Sequence of chain 2.D:
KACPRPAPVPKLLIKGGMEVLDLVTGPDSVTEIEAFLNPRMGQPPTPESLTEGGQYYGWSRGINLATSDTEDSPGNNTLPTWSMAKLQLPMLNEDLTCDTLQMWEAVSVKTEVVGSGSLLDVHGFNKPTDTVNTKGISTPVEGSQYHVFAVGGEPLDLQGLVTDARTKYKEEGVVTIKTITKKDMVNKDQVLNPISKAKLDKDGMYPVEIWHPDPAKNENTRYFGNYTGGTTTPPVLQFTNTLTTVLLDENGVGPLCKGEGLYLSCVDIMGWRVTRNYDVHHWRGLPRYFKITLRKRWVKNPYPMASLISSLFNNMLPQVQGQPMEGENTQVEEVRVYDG

Sequence of chain 2.E:
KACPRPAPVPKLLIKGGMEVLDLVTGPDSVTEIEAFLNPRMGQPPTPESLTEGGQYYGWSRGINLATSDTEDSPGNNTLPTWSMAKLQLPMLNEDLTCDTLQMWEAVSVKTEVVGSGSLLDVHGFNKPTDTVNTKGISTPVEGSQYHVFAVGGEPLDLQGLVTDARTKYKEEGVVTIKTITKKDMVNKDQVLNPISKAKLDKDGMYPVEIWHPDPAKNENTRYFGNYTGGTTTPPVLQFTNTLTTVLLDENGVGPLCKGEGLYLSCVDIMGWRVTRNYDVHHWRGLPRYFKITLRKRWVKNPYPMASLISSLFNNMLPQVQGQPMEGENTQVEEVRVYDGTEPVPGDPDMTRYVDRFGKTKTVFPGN

The protein below binds the small molecule below.
Small molecule (SMILES): CC(=O)N[C@@H]1[C@@H](O[C@@H]2O[C@H](CO)[C@H](O)[C@H](O[C@]3(C(=O)O)C[C@H](O)[C@@H](NC(C)=O)[C@H]([C@H](O)[C@H](O)CO)O3)[C@H]2O)[C@H](O)[C@@H](CO[C@]2(C(=O)O)C[C@H](O)[C@@H](NC(C)=O)[C@H]([C@H](O)[C@H](O)CO)O2)O[C@H]1O

Binding-site contacts:
Ligand atom O4 contacts residue THR291 of chain 2.D at 3.9 Å.
Ligand atom O8 contacts residue ARG77 of chain 2.D at 3.5 Å (salt-bridge).
Ligand atom C3 contacts residue GLY78 of chain 2.D at 3.8 Å.
Ligand atom C4 contacts residue TYR72 of chain 2.D at 3.4 Å (hydrophobic).
Ligand atom C8 contacts residue ARG77 of chain 2.D at 4.2 Å.
Ligand atom C11 contacts residue TYR72 of chain 2.D at 4.2 Å (hydrophobic).
Ligand atom C6 contacts residue ASN80 of chain 2.D at 4.3 Å.
Ligand atom C5 contacts residue TYR72 of chain 2.D at 3.5 Å (hydrophobic).
Ligand atom C3 contacts residue VAL296 of chain 2.D at 3.6 Å (hydrophobic).
Ligand atom O4 contacts residue TYR72 of chain 2.D at 3.7 Å.
Ligand atom C3 contacts residue ARG77 of chain 2.D at 3.3 Å.
Ligand atom O4 contacts residue HIS298 of chain 2.D at 2.7 Å (h-bond).
Ligand atom O1A contacts residue LYS186 of chain 2.D at 4.3 Å.
Ligand atom O4 contacts residue GLY78 of chain 2.D at 3.4 Å (h-bond).
Ligand atom C2 contacts residue GLY78 of chain 2.D at 4.2 Å.
Ligand atom O4 contacts residue VAL296 of chain 2.D at 3.9 Å.
Ligand atom C6 contacts residue ASN93 of chain 2.D at 3.4 Å.
Ligand atom C10 contacts residue TYR72 of chain 2.D at 4.0 Å (hydrophobic).
Ligand atom C1 contacts residue ARG77 of chain 2.D at 3.1 Å.
Ligand atom O6 contacts residue ASN93 of chain 2.D at 3.6 Å (h-bond).
Ligand atom O3 contacts residue GLY78 of chain 2.D at 3.7 Å.
Ligand atom C4 contacts residue GLY78 of chain 2.D at 3.9 Å.
Ligand atom C4 contacts residue VAL296 of chain 2.D at 4.2 Å (hydrophobic).
Ligand atom C2 contacts residue ARG77 of chain 2.D at 4.0 Å.
Ligand atom C6 contacts residue THR94 of chain 2.D at 4.3 Å.
Ligand atom O1A contacts residue ARG77 of chain 2.D at 2.7 Å (salt-bridge).
Ligand atom O1B contacts residue TYR72 of chain 2.D at 4.0 Å.
Ligand atom O1B contacts residue ARG77 of chain 2.D at 2.4 Å (salt-bridge).
Ligand atom O4 contacts residue ARG77 of chain 2.D at 4.2 Å.
Ligand atom O4 contacts residue ASN80 of chain 2.D at 4.1 Å.
Ligand atom C3 contacts residue HIS298 of chain 2.D at 3.8 Å.
Ligand atom C6 contacts residue TYR72 of chain 2.D at 3.7 Å (hydrophobic).
Ligand atom N5 contacts residue TYR72 of chain 2.D at 2.9 Å (h-bond).
Ligand atom C4 contacts residue HIS298 of chain 2.D at 3.7 Å.
Ligand atom O8 contacts residue TYR72 of chain 2.D at 3.4 Å (h-bond).
Ligand atom C5 contacts residue ASN93 of chain 2.D at 4.1 Å.
Ligand atom C1 contacts residue TYR72 of chain 2.D at 3.8 Å (hydrophobic).
Ligand atom O1A contacts residue GLY78 of chain 2.D at 3.8 Å.
Ligand atom O1A contacts residue TYR72 of chain 2.D at 3.4 Å.
Ligand atom C4 contacts residue ARG77 of chain 2.D at 4.0 Å.